The protein below binds the small molecule below.
Small molecule (SMILES): N[C@@H](CCC(=O)O)C(=O)O

Binding-site contacts:
Ligand atom CA contacts residue 2AS1 of chain 1.H at 0.6 Å.
Ligand atom C contacts residue 2AS1 of chain 1.H at 0.3 Å.
Ligand atom CB contacts residue 2AS1 of chain 1.H at 0.8 Å.
Ligand atom OXT contacts residue 2AS1 of chain 1.H at 0.3 Å (h-bond).
Ligand atom CB contacts residue TYR181 of chain 1.B at 3.0 Å (hydrophobic).
Ligand atom OE1 contacts residue ARG100 of chain 1.B at 2.8 Å (salt-bridge).
Ligand atom OXT contacts residue ARG66 of chain 1.B at 3.0 Å (salt-bridge).
Ligand atom CG contacts residue 2AS1 of chain 1.H at 0.7 Å.
Ligand atom OXT contacts residue ARG149 of chain 1.B at 2.9 Å (salt-bridge).
Ligand atom OE1 contacts residue HIS150 of chain 1.B at 3.5 Å (h-bond).
Ligand atom N contacts residue TYR177 of chain 1.B at 2.6 Å (h-bond).
Ligand atom O contacts residue HIS291 of chain 1.B at 3.5 Å.
Ligand atom OE2 contacts residue ARG100 of chain 1.B at 2.5 Å (salt-bridge).
Ligand atom N contacts residue HIS150 of chain 1.B at 3.3 Å (h-bond).
Ligand atom C contacts residue ARG149 of chain 1.B at 3.3 Å.
Ligand atom OE2 contacts residue 2AS1 of chain 1.H at 0.6 Å (h-bond).
Ligand atom CA contacts residue GLU171 of chain 1.B at 3.2 Å.
Ligand atom CD contacts residue HIS150 of chain 1.B at 3.5 Å.
Ligand atom N contacts residue TYR181 of chain 1.B at 3.6 Å (h-bond).
Ligand atom O contacts residue ARG66 of chain 1.B at 3.2 Å (salt-bridge).
Ligand atom N contacts residue PHE216 of chain 1.B at 3.0 Å.
Ligand atom O contacts residue PHE216 of chain 1.B at 3.5 Å.
Ligand atom OE1 contacts residue 2AS1 of chain 1.H at 0.8 Å (h-bond).
Ligand atom O contacts residue 2AS1 of chain 1.H at 0.3 Å (h-bond).
Ligand atom O contacts residue ARG149 of chain 1.B at 2.6 Å (salt-bridge).
Ligand atom CB contacts residue HIS150 of chain 1.B at 3.5 Å.
Ligand atom CA contacts residue TYR177 of chain 1.B at 3.3 Å (hydrophobic).
Ligand atom N contacts residue GLU171 of chain 1.B at 2.6 Å (salt-bridge).
Ligand atom CG contacts residue 5AD1 of chain 1.F at 3.3 Å.
Ligand atom O contacts residue GLU171 of chain 1.B at 2.5 Å (salt-bridge).
Ligand atom OE1 contacts residue B121 of chain 1.E at 3.4 Å.
Ligand atom CD contacts residue ARG100 of chain 1.B at 3.2 Å.
Ligand atom CD contacts residue 2AS1 of chain 1.H at 0.6 Å.
Ligand atom C contacts residue GLU171 of chain 1.B at 2.9 Å.
Ligand atom OE1 contacts residue TYR181 of chain 1.B at 3.4 Å (h-bond).
Ligand atom C contacts residue ARG66 of chain 1.B at 3.6 Å.
Ligand atom CA contacts residue HIS150 of chain 1.B at 3.2 Å.
Ligand atom OE2 contacts residue THR94 of chain 1.B at 3.0 Å.
Ligand atom N contacts residue 2AS1 of chain 1.H at 0.7 Å (h-bond).
Ligand atom OXT contacts residue GLU171 of chain 1.B at 3.3 Å (salt-bridge).

Sequence of chain 1.B:
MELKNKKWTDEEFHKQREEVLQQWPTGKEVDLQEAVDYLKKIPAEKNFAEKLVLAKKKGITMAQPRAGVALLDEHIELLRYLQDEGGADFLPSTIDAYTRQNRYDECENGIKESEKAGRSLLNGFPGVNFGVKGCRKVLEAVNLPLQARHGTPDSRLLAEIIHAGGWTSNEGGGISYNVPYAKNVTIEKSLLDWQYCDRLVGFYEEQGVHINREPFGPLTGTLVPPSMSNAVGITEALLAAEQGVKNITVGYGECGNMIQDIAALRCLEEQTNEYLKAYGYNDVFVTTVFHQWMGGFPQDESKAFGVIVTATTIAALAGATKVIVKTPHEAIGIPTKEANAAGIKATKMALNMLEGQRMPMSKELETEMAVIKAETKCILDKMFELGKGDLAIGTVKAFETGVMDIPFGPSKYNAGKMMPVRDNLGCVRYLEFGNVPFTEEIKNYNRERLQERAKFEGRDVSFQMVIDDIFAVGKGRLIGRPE